Binding-site contacts:
Ligand atom CD2 contacts residue GLN174 of chain 1.A at 4.2 Å.
Ligand atom CE3 contacts residue CYS197 of chain 1.A at 3.9 Å (hydrophobic).
Ligand atom CD1 contacts residue CYS173 of chain 1.A at 4.4 Å (hydrophobic).
Ligand atom CD1 contacts residue VAL191 of chain 1.A at 4.5 Å (hydrophobic).
Ligand atom CB contacts residue GLY194 of chain 1.A at 3.6 Å.
Ligand atom CE3 contacts residue GLY196 of chain 1.A at 3.9 Å.
Ligand atom CG contacts residue GLY194 of chain 1.A at 4.2 Å.
Ligand atom CE3 contacts residue GLN174 of chain 1.A at 4.3 Å.
Ligand atom CB contacts residue GLY196 of chain 1.A at 4.5 Å.
Ligand atom CD1 contacts residue SER192 of chain 1.A at 3.6 Å.
Ligand atom CE2 contacts residue GLN174 of chain 1.A at 4.0 Å.
Ligand atom NE1 contacts residue SER177 of chain 1.A at 3.1 Å (h-bond).
Ligand atom NZ contacts residue GLY196 of chain 1.A at 4.4 Å.
Ligand atom NZ contacts residue TRP193 of chain 1.A at 4.0 Å.
Ligand atom NZ contacts residue ASP171 of chain 1.A at 3.3 Å (salt-bridge).
Ligand atom NE1 contacts residue GLN174 of chain 1.A at 4.4 Å.
Ligand atom CE2 contacts residue CYS173 of chain 1.A at 4.5 Å (hydrophobic).
Ligand atom CZ3 contacts residue CYS197 of chain 1.A at 4.1 Å (hydrophobic).
Ligand atom CZ3 contacts residue GLN174 of chain 1.A at 4.3 Å.
Ligand atom CH2 contacts residue GLN174 of chain 1.A at 3.5 Å.
Ligand atom CG contacts residue TRP193 of chain 1.A at 4.0 Å (hydrophobic).
Ligand atom CA contacts residue SER172 of chain 1.A at 3.0 Å.
Ligand atom NE1 contacts residue SER192 of chain 1.A at 4.2 Å.
Ligand atom NZ contacts residue GLY204 of chain 1.A at 3.8 Å.
Ligand atom CG contacts residue CYS173 of chain 1.A at 4.4 Å (hydrophobic).
Ligand atom NZ contacts residue SER172 of chain 1.A at 2.9 Å (h-bond).
Ligand atom CD1 contacts residue SER177 of chain 1.A at 3.6 Å.
Ligand atom CA contacts residue CYS173 of chain 1.A at 3.7 Å (hydrophobic).
Ligand atom CA contacts residue TRP193 of chain 1.A at 4.4 Å (hydrophobic).
Ligand atom OH contacts residue CYS197 of chain 1.A at 3.9 Å.
Ligand atom CB contacts residue TRP193 of chain 1.A at 3.4 Å (hydrophobic).
Ligand atom OH contacts residue GLY196 of chain 1.A at 3.9 Å.
Ligand atom CD2 contacts residue CYS173 of chain 1.A at 4.3 Å (hydrophobic).
Ligand atom CB contacts residue SER172 of chain 1.A at 4.4 Å.
Ligand atom CG contacts residue SER192 of chain 1.A at 4.5 Å.
Ligand atom CD1 contacts residue TRP193 of chain 1.A at 4.0 Å (hydrophobic).
Ligand atom CZ2 contacts residue GLN174 of chain 1.A at 3.4 Å.
Ligand atom NZ contacts residue CYS173 of chain 1.A at 4.3 Å.
Ligand atom NE1 contacts residue CYS173 of chain 1.A at 4.5 Å.
Ligand atom CE2 contacts residue SER177 of chain 1.A at 4.3 Å.

Sequence of chain 1.A:
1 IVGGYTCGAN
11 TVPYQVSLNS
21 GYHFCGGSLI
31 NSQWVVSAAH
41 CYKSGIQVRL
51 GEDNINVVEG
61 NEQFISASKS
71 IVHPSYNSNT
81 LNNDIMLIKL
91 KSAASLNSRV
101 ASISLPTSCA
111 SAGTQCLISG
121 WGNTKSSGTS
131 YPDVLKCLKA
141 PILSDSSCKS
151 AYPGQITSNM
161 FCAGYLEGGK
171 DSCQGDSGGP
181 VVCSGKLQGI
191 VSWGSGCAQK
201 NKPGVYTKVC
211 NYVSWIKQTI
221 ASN

A small-molecule ligand and the protein it binds are described below.
Small molecule (SMILES): NCCc1c[nH]c2ccc(O)cc12